Sequence of chain 1.A:
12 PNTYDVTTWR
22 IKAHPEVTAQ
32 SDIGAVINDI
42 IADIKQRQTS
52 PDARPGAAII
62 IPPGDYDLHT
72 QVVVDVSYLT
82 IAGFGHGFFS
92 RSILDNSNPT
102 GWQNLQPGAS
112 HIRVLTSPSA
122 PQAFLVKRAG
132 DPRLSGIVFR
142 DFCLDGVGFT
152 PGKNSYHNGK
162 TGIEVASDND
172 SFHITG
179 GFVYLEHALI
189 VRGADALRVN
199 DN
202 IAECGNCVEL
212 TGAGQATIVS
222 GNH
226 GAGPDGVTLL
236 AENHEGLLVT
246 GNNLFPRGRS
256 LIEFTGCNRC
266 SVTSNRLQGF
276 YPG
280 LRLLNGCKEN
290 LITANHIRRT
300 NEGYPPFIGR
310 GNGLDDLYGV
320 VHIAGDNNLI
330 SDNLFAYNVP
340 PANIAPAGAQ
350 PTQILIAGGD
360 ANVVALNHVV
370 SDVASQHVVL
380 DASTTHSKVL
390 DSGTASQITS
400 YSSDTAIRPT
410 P

Sequence of chain 1.C:
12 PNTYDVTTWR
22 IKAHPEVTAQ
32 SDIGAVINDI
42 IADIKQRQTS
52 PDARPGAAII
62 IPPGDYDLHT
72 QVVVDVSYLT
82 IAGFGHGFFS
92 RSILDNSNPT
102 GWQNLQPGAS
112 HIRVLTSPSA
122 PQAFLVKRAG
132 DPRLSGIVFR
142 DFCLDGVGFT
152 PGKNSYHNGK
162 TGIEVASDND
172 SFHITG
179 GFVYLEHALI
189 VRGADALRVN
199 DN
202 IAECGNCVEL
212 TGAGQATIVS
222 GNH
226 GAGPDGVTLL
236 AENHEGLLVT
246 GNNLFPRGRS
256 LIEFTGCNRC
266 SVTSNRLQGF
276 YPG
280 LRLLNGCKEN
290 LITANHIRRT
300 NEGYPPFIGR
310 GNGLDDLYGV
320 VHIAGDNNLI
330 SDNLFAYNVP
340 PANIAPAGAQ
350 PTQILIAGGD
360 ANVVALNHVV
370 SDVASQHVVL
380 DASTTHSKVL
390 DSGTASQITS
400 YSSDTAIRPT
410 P

Binding-site contacts:
Ligand atom O4 contacts residue GLY226 of chain 1.A at 4.1 Å.
Ligand atom C4 contacts residue GLN216 of chain 1.C at 4.3 Å.
Ligand atom C6 contacts residue GLN216 of chain 1.C at 3.8 Å.
Ligand atom C5 contacts residue ARG252 of chain 1.A at 4.0 Å.
Ligand atom O4 contacts residue ASP193 of chain 1.C at 2.7 Å (salt-bridge).
Ligand atom O1 contacts residue TYR303 of chain 1.A at 3.8 Å.
Ligand atom C4 contacts residue PHE250 of chain 1.A at 4.2 Å (hydrophobic).
Ligand atom C1 contacts residue SER93 of chain 1.A at 3.8 Å.
Ligand atom O3 contacts residue ARG134 of chain 1.C at 3.9 Å.
Ligand atom C1 contacts residue GLU204 of chain 1.A at 4.1 Å.
Ligand atom O4 contacts residue PRO251 of chain 1.A at 3.1 Å (h-bond).
Ligand atom O6 contacts residue PRO251 of chain 1.A at 2.5 Å.
Ligand atom C4 contacts residue PRO251 of chain 1.A at 4.1 Å (hydrophobic).
Ligand atom C1 contacts residue TYR303 of chain 1.A at 3.9 Å (hydrophobic).
Ligand atom C3 contacts residue ARG252 of chain 1.A at 4.5 Å.
Ligand atom O1 contacts residue GLU204 of chain 1.A at 4.2 Å.
Ligand atom O4 contacts residue GLN216 of chain 1.C at 4.0 Å.
Ligand atom C5 contacts residue PRO251 of chain 1.A at 4.1 Å (hydrophobic).
Ligand atom O3 contacts residue GLU204 of chain 1.A at 2.6 Å (salt-bridge).
Ligand atom C3 contacts residue GLU204 of chain 1.A at 3.6 Å.
Ligand atom O3 contacts residue ASP193 of chain 1.C at 2.5 Å (salt-bridge).
Ligand atom O1 contacts residue ARG252 of chain 1.A at 3.3 Å (salt-bridge).
Ligand atom O1 contacts residue SER93 of chain 1.A at 2.7 Å (h-bond).
Ligand atom C6 contacts residue PHE250 of chain 1.A at 4.4 Å (hydrophobic).
Ligand atom O6 contacts residue ARG252 of chain 1.A at 4.3 Å.
Ligand atom C2 contacts residue GLU204 of chain 1.A at 4.3 Å.
Ligand atom C1 contacts residue ILE94 of chain 1.A at 4.2 Å (hydrophobic).
Ligand atom O5 contacts residue ARG252 of chain 1.A at 3.6 Å.
Ligand atom C1 contacts residue ARG252 of chain 1.A at 4.3 Å.
Ligand atom C4 contacts residue ASP193 of chain 1.C at 3.7 Å.
Ligand atom O4 contacts residue ARG252 of chain 1.A at 4.5 Å.
Ligand atom O1 contacts residue PHE306 of chain 1.A at 4.2 Å.
Ligand atom C3 contacts residue ASP193 of chain 1.C at 3.7 Å.
Ligand atom O4 contacts residue PHE250 of chain 1.A at 3.9 Å.
Ligand atom O6 contacts residue PHE275 of chain 1.A at 3.6 Å.
Ligand atom C6 contacts residue PRO251 of chain 1.A at 3.3 Å (hydrophobic).
Ligand atom O6 contacts residue GLN216 of chain 1.C at 4.2 Å.

This small molecule binds to this protein.
Small molecule (SMILES): O=C[C@H]1O[C@](O)(CO[C@]2(CO)O[C@H](CO)[C@@H](O)[C@@H]2O)[C@@H](O)[C@@H]1O